Sequence of chain 1.A:
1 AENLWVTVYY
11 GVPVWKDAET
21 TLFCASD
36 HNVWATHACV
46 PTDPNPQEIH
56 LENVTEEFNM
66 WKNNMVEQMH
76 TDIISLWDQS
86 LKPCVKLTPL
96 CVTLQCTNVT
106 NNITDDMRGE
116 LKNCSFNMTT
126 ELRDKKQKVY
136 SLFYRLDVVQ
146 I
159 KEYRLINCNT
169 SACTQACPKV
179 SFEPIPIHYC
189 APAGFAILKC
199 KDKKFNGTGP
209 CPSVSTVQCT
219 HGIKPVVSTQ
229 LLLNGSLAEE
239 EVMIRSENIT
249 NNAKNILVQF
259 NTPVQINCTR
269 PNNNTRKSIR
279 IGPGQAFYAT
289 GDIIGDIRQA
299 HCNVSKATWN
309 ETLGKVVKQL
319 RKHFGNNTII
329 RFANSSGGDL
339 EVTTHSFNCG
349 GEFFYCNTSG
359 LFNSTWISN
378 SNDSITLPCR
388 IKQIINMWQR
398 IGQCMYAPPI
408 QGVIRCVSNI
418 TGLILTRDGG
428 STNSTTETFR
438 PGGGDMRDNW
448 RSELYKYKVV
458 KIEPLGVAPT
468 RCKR

The small molecule below binds the protein below.
Small molecule (SMILES): CC(=O)N[C@@H]1[C@@H](O)[C@H](O)[C@@H](CO)O[C@H]1O

Binding-site contacts:
Ligand atom O7 contacts residue GLY358 of chain 1.A at 3.8 Å.
Ligand atom O5 contacts residue ASN361 of chain 1.A at 2.4 Å (h-bond).
Ligand atom C7 contacts residue ASN361 of chain 1.A at 3.2 Å.
Ligand atom C8 contacts residue NAG1 of chain 1.P at 3.5 Å.
Ligand atom N2 contacts residue NAG2 of chain 1.P at 3.8 Å.
Ligand atom C8 contacts residue NAG2 of chain 1.P at 4.0 Å.
Ligand atom O3 contacts residue NAG2 of chain 1.P at 4.1 Å.
Ligand atom C1 contacts residue ASN361 of chain 1.A at 1.4 Å.
Ligand atom C7 contacts residue NAG2 of chain 1.P at 4.4 Å.
Ligand atom C3 contacts residue NAG2 of chain 1.P at 4.4 Å.
Ligand atom C2 contacts residue ASN361 of chain 1.A at 2.4 Å.
Ligand atom O7 contacts residue SER357 of chain 1.A at 4.1 Å.
Ligand atom C8 contacts residue SER357 of chain 1.A at 3.9 Å.
Ligand atom C8 contacts residue ASN361 of chain 1.A at 4.3 Å.
Ligand atom C8 contacts residue GLY358 of chain 1.A at 4.3 Å.
Ligand atom C3 contacts residue ASN361 of chain 1.A at 3.8 Å.
Ligand atom C4 contacts residue ASN361 of chain 1.A at 4.2 Å.
Ligand atom N2 contacts residue ASN361 of chain 1.A at 2.8 Å (h-bond).
Ligand atom C7 contacts residue SER357 of chain 1.A at 4.2 Å.
Ligand atom O7 contacts residue ASN361 of chain 1.A at 3.3 Å (h-bond).
Ligand atom C5 contacts residue ASN361 of chain 1.A at 3.7 Å.